Sequence of chain 1.B:
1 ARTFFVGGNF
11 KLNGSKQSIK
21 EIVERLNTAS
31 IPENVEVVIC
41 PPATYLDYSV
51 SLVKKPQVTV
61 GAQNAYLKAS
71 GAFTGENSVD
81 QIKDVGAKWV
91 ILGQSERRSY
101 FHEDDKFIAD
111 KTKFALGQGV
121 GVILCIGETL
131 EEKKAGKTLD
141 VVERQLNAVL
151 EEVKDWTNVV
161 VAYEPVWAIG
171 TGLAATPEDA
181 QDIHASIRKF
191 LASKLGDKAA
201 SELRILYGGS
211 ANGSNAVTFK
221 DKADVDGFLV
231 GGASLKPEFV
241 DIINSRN

A protein and the small-molecule ligand that binds it are described below.
Small molecule (SMILES): O=C(COP(=O)(O)O)NO

Binding-site contacts:
Ligand atom P contacts residue GLY170 of chain 1.B at 3.3 Å.
Ligand atom O4P contacts residue GLY170 of chain 1.B at 2.9 Å (h-bond).
Ligand atom N2 contacts residue GLU164 of chain 1.B at 4.0 Å.
Ligand atom O1P contacts residue ILE169 of chain 1.B at 3.0 Å.
Ligand atom O1 contacts residue ILE169 of chain 1.B at 3.1 Å.
Ligand atom C1 contacts residue GLU164 of chain 1.B at 4.2 Å.
Ligand atom O2P contacts residue GLY232 of chain 1.B at 3.2 Å (h-bond).
Ligand atom O2 contacts residue LEU229 of chain 1.B at 3.9 Å.
Ligand atom C2 contacts residue GLY231 of chain 1.B at 3.9 Å.
Ligand atom C1 contacts residue GLY208 of chain 1.B at 3.9 Å.
Ligand atom C2 contacts residue ILE169 of chain 1.B at 4.0 Å (hydrophobic).
Ligand atom O2 contacts residue GLU164 of chain 1.B at 3.2 Å (salt-bridge).
Ligand atom C1 contacts residue ILE169 of chain 1.B at 3.8 Å (hydrophobic).
Ligand atom O1 contacts residue GLY208 of chain 1.B at 3.8 Å.
Ligand atom O3P contacts residue ILE169 of chain 1.B at 3.1 Å.
Ligand atom N2 contacts residue ASN9 of chain 1.B at 4.3 Å.
Ligand atom O1P contacts residue GLY170 of chain 1.B at 4.2 Å.
Ligand atom O3P contacts residue GLY170 of chain 1.B at 2.7 Å (h-bond).
Ligand atom N2 contacts residue LEU229 of chain 1.B at 3.5 Å (h-bond).
Ligand atom O2P contacts residue GLY231 of chain 1.B at 3.4 Å (h-bond).
Ligand atom O4P contacts residue LYS11 of chain 1.B at 3.6 Å.
Ligand atom N2 contacts residue GLN94 of chain 1.B at 4.2 Å.
Ligand atom O1 contacts residue GLU164 of chain 1.B at 3.5 Å (salt-bridge).
Ligand atom O2 contacts residue GLN94 of chain 1.B at 3.2 Å (h-bond).
Ligand atom N2 contacts residue ILE169 of chain 1.B at 4.3 Å.
Ligand atom O3P contacts residue GLY209 of chain 1.B at 3.7 Å.
Ligand atom O1P contacts residue GLY231 of chain 1.B at 4.3 Å.
Ligand atom C1 contacts residue GLY209 of chain 1.B at 3.3 Å.
Ligand atom C2 contacts residue GLY209 of chain 1.B at 3.4 Å.
Ligand atom C1 contacts residue LEU229 of chain 1.B at 3.5 Å (hydrophobic).
Ligand atom C2 contacts residue GLY208 of chain 1.B at 4.2 Å.
Ligand atom O1P contacts residue GLY209 of chain 1.B at 4.3 Å.
Ligand atom O2 contacts residue LYS11 of chain 1.B at 3.6 Å.
Ligand atom P contacts residue ILE169 of chain 1.B at 3.8 Å.
Ligand atom C2 contacts residue LEU229 of chain 1.B at 3.4 Å (hydrophobic).
Ligand atom O3P contacts residue SER210 of chain 1.B at 3.1 Å (h-bond).
Ligand atom O3P contacts residue ALA168 of chain 1.B at 3.4 Å (h-bond).
Ligand atom O4P contacts residue ILE169 of chain 1.B at 3.3 Å.
Ligand atom O1 contacts residue GLY209 of chain 1.B at 2.9 Å (h-bond).
Ligand atom O2 contacts residue ASN9 of chain 1.B at 3.4 Å (h-bond).